The protein below binds the small molecule below.
Small molecule (SMILES): CC(=O)N[C@@H]1[C@@H](O)[C@H](O)[C@@H](CO)O[C@H]1O

Sequence of chain 2.F:
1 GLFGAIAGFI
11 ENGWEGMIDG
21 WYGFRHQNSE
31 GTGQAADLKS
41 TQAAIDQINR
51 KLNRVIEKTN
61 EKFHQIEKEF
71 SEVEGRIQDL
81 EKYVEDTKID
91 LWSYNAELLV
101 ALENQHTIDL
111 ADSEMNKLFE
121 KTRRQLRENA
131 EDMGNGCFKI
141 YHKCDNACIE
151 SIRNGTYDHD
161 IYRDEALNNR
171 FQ

Binding-site contacts:
Ligand atom O7 contacts residue ASN154 of chain 2.F at 3.0 Å.
Ligand atom C1 contacts residue SER151 of chain 2.F at 3.8 Å.
Ligand atom C6 contacts residue GLU150 of chain 2.F at 3.6 Å.
Ligand atom C1 contacts residue THR156 of chain 2.F at 3.3 Å.
Ligand atom C5 contacts residue SER151 of chain 2.F at 4.3 Å.
Ligand atom O5 contacts residue THR156 of chain 2.F at 4.3 Å.
Ligand atom C5 contacts residue GLU150 of chain 2.F at 3.9 Å.
Ligand atom C3 contacts residue ASN154 of chain 2.F at 3.8 Å.
Ligand atom O6 contacts residue ALA147 of chain 2.F at 4.3 Å.
Ligand atom C6 contacts residue ALA147 of chain 2.F at 3.6 Å (hydrophobic).
Ligand atom C2 contacts residue THR156 of chain 2.F at 3.8 Å.
Ligand atom C2 contacts residue ASN154 of chain 2.F at 2.5 Å.
Ligand atom C3 contacts residue THR156 of chain 2.F at 4.3 Å.
Ligand atom C1 contacts residue GLU150 of chain 2.F at 3.5 Å.
Ligand atom O5 contacts residue GLU150 of chain 2.F at 2.8 Å.
Ligand atom C7 contacts residue ASN154 of chain 2.F at 3.2 Å.
Ligand atom O5 contacts residue ASN154 of chain 2.F at 2.4 Å (h-bond).
Ligand atom O5 contacts residue ALA147 of chain 2.F at 4.4 Å.
Ligand atom O6 contacts residue GLU150 of chain 2.F at 2.8 Å.
Ligand atom C5 contacts residue ASN154 of chain 2.F at 3.7 Å.
Ligand atom C7 contacts residue THR156 of chain 2.F at 4.4 Å.
Ligand atom C8 contacts residue ASN154 of chain 2.F at 4.5 Å.
Ligand atom N2 contacts residue ASN154 of chain 2.F at 2.9 Å (h-bond).
Ligand atom N2 contacts residue THR156 of chain 2.F at 3.5 Å.
Ligand atom C1 contacts residue ASN154 of chain 2.F at 1.4 Å.
Ligand atom C4 contacts residue ASN154 of chain 2.F at 4.2 Å.
Ligand atom C5 contacts residue ALA147 of chain 2.F at 4.2 Å (hydrophobic).
Ligand atom O5 contacts residue SER151 of chain 2.F at 3.6 Å (h-bond).